Sequence of chain 1.J:
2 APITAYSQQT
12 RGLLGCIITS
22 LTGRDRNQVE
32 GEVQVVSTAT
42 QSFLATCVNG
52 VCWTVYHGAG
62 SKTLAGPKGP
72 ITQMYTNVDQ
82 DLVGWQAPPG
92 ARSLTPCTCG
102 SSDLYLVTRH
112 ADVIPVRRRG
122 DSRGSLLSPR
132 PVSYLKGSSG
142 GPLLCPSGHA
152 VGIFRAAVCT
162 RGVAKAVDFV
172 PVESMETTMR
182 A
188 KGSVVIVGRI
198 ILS

Sequence of chain 1.I:
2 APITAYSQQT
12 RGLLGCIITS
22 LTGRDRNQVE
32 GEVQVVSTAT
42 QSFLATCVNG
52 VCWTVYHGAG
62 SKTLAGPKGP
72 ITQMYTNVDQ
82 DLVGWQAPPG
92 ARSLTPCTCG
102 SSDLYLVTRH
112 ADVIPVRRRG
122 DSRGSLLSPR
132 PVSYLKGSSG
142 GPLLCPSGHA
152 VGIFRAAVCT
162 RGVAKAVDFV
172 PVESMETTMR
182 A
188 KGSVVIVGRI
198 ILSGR

Binding-site contacts:
Ligand atom N18 contacts residue ARG156 of chain 1.J at 2.9 Å (salt-bridge).
Ligand atom C43 contacts residue ASP82 of chain 1.J at 3.5 Å.
Ligand atom N18 contacts residue HIS58 of chain 1.J at 3.4 Å (h-bond).
Ligand atom C16 contacts residue LEU136 of chain 1.J at 3.5 Å (hydrophobic).
Ligand atom C43 contacts residue TYR135 of chain 1.I at 3.5 Å (hydrophobic).
Ligand atom O27 contacts residue SER140 of chain 1.J at 2.9 Å (h-bond).
Ligand atom C40 contacts residue ASP169 of chain 1.J at 3.5 Å.
Ligand atom N38 contacts residue ASP82 of chain 1.J at 3.4 Å.
Ligand atom N45 contacts residue TYR135 of chain 1.I at 3.4 Å.
Ligand atom C39 contacts residue ARG156 of chain 1.J at 3.2 Å.
Ligand atom O32 contacts residue ARG156 of chain 1.J at 3.5 Å (salt-bridge).
Ligand atom O27 contacts residue GLY138 of chain 1.J at 3.1 Å.
Ligand atom C36 contacts residue PRO132 of chain 1.I at 3.5 Å (hydrophobic).
Ligand atom N23 contacts residue HIS58 of chain 1.J at 3.1 Å (h-bond).
Ligand atom O51 contacts residue ARG156 of chain 1.J at 2.9 Å (salt-bridge).
Ligand atom S25 contacts residue SER140 of chain 1.J at 3.5 Å (h-bond).
Ligand atom S44 contacts residue ASP82 of chain 1.J at 3.4 Å (salt-bridge).
Ligand atom C2 contacts residue ALA157 of chain 1.J at 3.5 Å (hydrophobic).
Ligand atom O17 contacts residue LYS137 of chain 1.J at 2.8 Å (salt-bridge).
Ligand atom O8 contacts residue ALA158 of chain 1.J at 3.4 Å (h-bond).
Ligand atom C12 contacts residue CYS160 of chain 1.J at 3.5 Å (hydrophobic).
Ligand atom C37 contacts residue ASP82 of chain 1.J at 3.5 Å.
Ligand atom O28 contacts residue GLY138 of chain 1.J at 3.4 Å (h-bond).
Ligand atom N45 contacts residue HIS58 of chain 1.J at 3.5 Å.
Ligand atom N23 contacts residue SER140 of chain 1.J at 3.2 Å (h-bond).
Ligand atom O24 contacts residue GLY138 of chain 1.J at 3.0 Å (h-bond).
Ligand atom N38 contacts residue PRO132 of chain 1.I at 3.5 Å.
Ligand atom O28 contacts residue LYS137 of chain 1.J at 3.3 Å.
Ligand atom C30 contacts residue SER140 of chain 1.J at 3.5 Å.
Ligand atom C50 contacts residue SER134 of chain 1.I at 3.4 Å.
Ligand atom C1 contacts residue ARG156 of chain 1.J at 3.5 Å.
Ligand atom C35 contacts residue SER134 of chain 1.I at 3.3 Å.
Ligand atom C42 contacts residue ARG156 of chain 1.J at 3.3 Å.
Ligand atom C2 contacts residue ARG156 of chain 1.J at 3.4 Å.
Ligand atom N45 contacts residue SER134 of chain 1.I at 2.9 Å (h-bond).
Ligand atom C47 contacts residue TYR135 of chain 1.I at 3.5 Å (hydrophobic).
Ligand atom C46 contacts residue TYR57 of chain 1.J at 3.4 Å (hydrophobic).
Ligand atom C40 contacts residue ARG156 of chain 1.J at 3.3 Å.
Ligand atom C10 contacts residue VAL133 of chain 1.I at 3.4 Å (hydrophobic).
Ligand atom C21 contacts residue PHE155 of chain 1.J at 3.1 Å (hydrophobic).

A protein and the small-molecule ligand that binds it are described below.
Small molecule (SMILES): COc1ccc2c(OC[C@@H]3C[C@H]4C(=O)N(C)CCCC/C=C\[C@@H]5C[C@@]5(C(=O)NS(=O)(=O)C5(C)CC5)NC(=O)N34)cc(-c3nc(C(C)C)cs3)nc2c1